The protein below binds the small molecule below.
Small molecule (SMILES): CC(=O)N[C@H]1[C@H](O[C@H]2[C@H](O)[C@@H](NC(C)=O)CO[C@@H]2CO[C@H]2O[C@@H](C)[C@@H](O)[C@@H](O)[C@@H]2O)O[C@H](CO)[C@@H](O)[C@@H]1O

Sequence of chain 1.D:
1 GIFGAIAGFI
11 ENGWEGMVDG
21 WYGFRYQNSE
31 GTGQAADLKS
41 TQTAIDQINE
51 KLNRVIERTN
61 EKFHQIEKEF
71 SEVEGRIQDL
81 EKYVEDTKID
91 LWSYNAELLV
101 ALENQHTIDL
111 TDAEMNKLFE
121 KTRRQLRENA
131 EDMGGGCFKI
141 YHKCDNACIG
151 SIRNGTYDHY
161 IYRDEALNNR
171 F

Binding-site contacts:
Ligand atom C5 contacts residue ASN154 of chain 1.D at 3.7 Å.
Ligand atom O6 contacts residue ALA147 of chain 1.D at 3.4 Å (h-bond).
Ligand atom O5 contacts residue ASN154 of chain 1.D at 4.1 Å.
Ligand atom C1 contacts residue ASN154 of chain 1.D at 1.5 Å.
Ligand atom O4 contacts residue ARG153 of chain 1.D at 4.0 Å.
Ligand atom C6 contacts residue GLY150 of chain 1.D at 4.4 Å.
Ligand atom C8 contacts residue THR156 of chain 1.D at 4.4 Å.
Ligand atom C8 contacts residue ASN154 of chain 1.D at 4.5 Å.
Ligand atom N2 contacts residue THR156 of chain 1.D at 4.5 Å.
Ligand atom C2 contacts residue ASN154 of chain 1.D at 2.4 Å.
Ligand atom C6 contacts residue ASN154 of chain 1.D at 4.0 Å.
Ligand atom O6 contacts residue GLY150 of chain 1.D at 3.5 Å.
Ligand atom N2 contacts residue ASN154 of chain 1.D at 2.9 Å (h-bond).
Ligand atom C6 contacts residue SER151 of chain 1.D at 4.3 Å.
Ligand atom C8 contacts residue ALA147 of chain 1.D at 4.4 Å (hydrophobic).
Ligand atom O5 contacts residue SER151 of chain 1.D at 4.0 Å.
Ligand atom O6 contacts residue SER151 of chain 1.D at 4.1 Å.
Ligand atom C4 contacts residue ASN154 of chain 1.D at 4.3 Å.
Ligand atom C7 contacts residue ASN154 of chain 1.D at 3.3 Å.
Ligand atom O5 contacts residue GLY150 of chain 1.D at 3.7 Å.
Ligand atom C5 contacts residue ALA147 of chain 1.D at 4.4 Å (hydrophobic).
Ligand atom C3 contacts residue ASN154 of chain 1.D at 3.8 Å.
Ligand atom O5 contacts residue ASN154 of chain 1.D at 2.4 Å (h-bond).
Ligand atom C5 contacts residue ASN154 of chain 1.D at 4.1 Å.
Ligand atom C5 contacts residue SER151 of chain 1.D at 4.4 Å.
Ligand atom C1 contacts residue THR156 of chain 1.D at 4.0 Å.
Ligand atom C1 contacts residue GLY150 of chain 1.D at 4.2 Å.
Ligand atom C6 contacts residue ALA147 of chain 1.D at 3.4 Å (hydrophobic).
Ligand atom C6 contacts residue ARG153 of chain 1.D at 4.2 Å.
Ligand atom C1 contacts residue GLY150 of chain 1.D at 4.1 Å.
Ligand atom C1 contacts residue SER151 of chain 1.D at 4.5 Å.
Ligand atom O5 contacts residue GLY150 of chain 1.D at 3.8 Å.
Ligand atom O7 contacts residue ASN154 of chain 1.D at 3.4 Å (h-bond).